A protein and the small-molecule ligand that binds it are described below.
Small molecule (SMILES): CSCC[C@H](NC(=O)[C@H](CC(C)C)NC(=O)[C@H](CCSC)NC(=O)[C@@H]1CCCN1C(=O)[C@H](CC1=NC=NC1)NC(=O)[C@H](CC(N)=O)NC(=O)[C@@H](N)CCCCN)C(=O)N[C@@H](CC(N)=O)C(=O)N[C@@H](CC(C)C)C(=O)N[C@@H](CC(C)C)C(=O)N[C@H](C=O)CCCCN

Sequence of chain 1.A:
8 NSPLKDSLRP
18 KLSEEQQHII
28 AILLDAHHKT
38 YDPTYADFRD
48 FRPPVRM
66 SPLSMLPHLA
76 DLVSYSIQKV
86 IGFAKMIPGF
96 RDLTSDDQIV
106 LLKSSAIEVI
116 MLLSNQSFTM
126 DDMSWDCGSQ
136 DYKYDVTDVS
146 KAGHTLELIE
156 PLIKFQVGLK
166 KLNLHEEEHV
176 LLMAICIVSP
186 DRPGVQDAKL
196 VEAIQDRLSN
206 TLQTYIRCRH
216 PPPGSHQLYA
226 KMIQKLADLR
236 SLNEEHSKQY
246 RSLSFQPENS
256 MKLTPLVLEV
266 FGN

Binding-site contacts:
Ligand atom CB contacts residue GLU264 of chain 1.A at 3.3 Å.
Ligand atom CA contacts residue GLU264 of chain 1.A at 3.5 Å.
Ligand atom C contacts residue GLU264 of chain 1.A at 3.3 Å.
Ligand atom NE2 contacts residue GLU264 of chain 1.A at 3.8 Å.
Ligand atom CD2 contacts residue ILE104 of chain 1.A at 3.8 Å (hydrophobic).
Ligand atom CE contacts residue PRO260 of chain 1.A at 3.3 Å (hydrophobic).
Ligand atom NE2 contacts residue LYS108 of chain 1.A at 3.0 Å.
Ligand atom CD contacts residue GLU264 of chain 1.A at 3.1 Å.
Ligand atom CD2 contacts residue LYS108 of chain 1.A at 3.7 Å.
Ligand atom CE contacts residue SER100 of chain 1.A at 3.1 Å.
Ligand atom CB contacts residue GLU264 of chain 1.A at 3.3 Å.
Ligand atom CB contacts residue GLU264 of chain 1.A at 3.2 Å.
Ligand atom CA contacts residue GLU264 of chain 1.A at 3.4 Å.
Ligand atom SD contacts residue ILE104 of chain 1.A at 3.8 Å.
Ligand atom CA contacts residue GLU264 of chain 1.A at 3.7 Å.
Ligand atom SD contacts residue SER100 of chain 1.A at 2.7 Å (h-bond).
Ligand atom CD2 contacts residue LYS90 of chain 1.A at 3.9 Å.
Ligand atom CG contacts residue GLU264 of chain 1.A at 3.8 Å.
Ligand atom CD1 contacts residue ILE86 of chain 1.A at 3.5 Å (hydrophobic).
Ligand atom N contacts residue GLU264 of chain 1.A at 2.8 Å (salt-bridge).
Ligand atom O contacts residue LYS90 of chain 1.A at 2.9 Å (salt-bridge).
Ligand atom N contacts residue GLU264 of chain 1.A at 2.9 Å (salt-bridge).
Ligand atom O contacts residue ILE86 of chain 1.A at 3.9 Å.
Ligand atom CE contacts residue GLU264 of chain 1.A at 3.0 Å.
Ligand atom CD1 contacts residue ILE104 of chain 1.A at 3.8 Å (hydrophobic).
Ligand atom ND1 contacts residue ILE104 of chain 1.A at 3.9 Å.
Ligand atom SD contacts residue PRO260 of chain 1.A at 3.8 Å.
Ligand atom CA contacts residue LYS90 of chain 1.A at 3.7 Å.
Ligand atom CG contacts residue GLU264 of chain 1.A at 3.4 Å.
Ligand atom CE1 contacts residue LYS108 of chain 1.A at 3.5 Å.
Ligand atom CD2 contacts residue PHE95 of chain 1.A at 3.9 Å (hydrophobic).
Ligand atom CD2 contacts residue GLN103 of chain 1.A at 3.7 Å.
Ligand atom C contacts residue LYS90 of chain 1.A at 3.7 Å.
Ligand atom C contacts residue GLU264 of chain 1.A at 3.7 Å.
Ligand atom O contacts residue LYS90 of chain 1.A at 2.8 Å (salt-bridge).
Ligand atom CD2 contacts residue LYS108 of chain 1.A at 3.4 Å.
Ligand atom CD2 contacts residue GLU264 of chain 1.A at 3.4 Å.
Ligand atom CD2 contacts residue LEU107 of chain 1.A at 3.5 Å (hydrophobic).
Ligand atom N contacts residue GLU264 of chain 1.A at 3.4 Å (salt-bridge).
Ligand atom O contacts residue GLU264 of chain 1.A at 3.5 Å (salt-bridge).